Sequence of chain 1.M:
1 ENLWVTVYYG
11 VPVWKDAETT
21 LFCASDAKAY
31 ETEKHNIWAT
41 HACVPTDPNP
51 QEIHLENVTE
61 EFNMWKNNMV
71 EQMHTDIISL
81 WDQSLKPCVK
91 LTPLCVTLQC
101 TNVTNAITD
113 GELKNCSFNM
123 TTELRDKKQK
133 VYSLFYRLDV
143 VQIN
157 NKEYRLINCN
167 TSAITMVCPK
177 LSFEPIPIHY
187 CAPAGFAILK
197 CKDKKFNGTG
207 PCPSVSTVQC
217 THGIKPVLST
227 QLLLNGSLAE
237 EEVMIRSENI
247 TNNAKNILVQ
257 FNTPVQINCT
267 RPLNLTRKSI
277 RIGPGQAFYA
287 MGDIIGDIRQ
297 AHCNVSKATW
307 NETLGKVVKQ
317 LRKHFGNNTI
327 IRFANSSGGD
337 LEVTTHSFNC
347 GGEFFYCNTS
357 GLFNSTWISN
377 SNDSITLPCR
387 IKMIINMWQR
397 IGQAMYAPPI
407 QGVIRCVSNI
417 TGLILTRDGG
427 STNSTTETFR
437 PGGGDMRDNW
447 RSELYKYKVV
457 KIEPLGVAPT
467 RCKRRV

Binding-site contacts:
Ligand atom C4 contacts residue ASN323 of chain 1.M at 4.2 Å.
Ligand atom C2 contacts residue ASN323 of chain 1.M at 2.5 Å.
Ligand atom C7 contacts residue ASN323 of chain 1.M at 3.3 Å.
Ligand atom C8 contacts residue ASN323 of chain 1.M at 4.4 Å.
Ligand atom N2 contacts residue ASN323 of chain 1.M at 2.9 Å (h-bond).
Ligand atom C5 contacts residue ASN323 of chain 1.M at 3.7 Å.
Ligand atom O7 contacts residue ASN323 of chain 1.M at 3.4 Å (h-bond).
Ligand atom O5 contacts residue ASN323 of chain 1.M at 2.4 Å (h-bond).
Ligand atom C1 contacts residue ASN323 of chain 1.M at 1.4 Å.
Ligand atom C3 contacts residue ASN323 of chain 1.M at 3.8 Å.

A protein and the small-molecule ligand that binds it are described below.
Small molecule (SMILES): CC(=O)N[C@@H]1[C@@H](O)[C@H](O)[C@@H](CO)O[C@H]1O